Sequence of chain 1.D:
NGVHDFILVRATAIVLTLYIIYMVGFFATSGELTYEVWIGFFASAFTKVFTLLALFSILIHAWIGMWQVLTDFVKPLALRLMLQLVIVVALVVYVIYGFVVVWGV

The protein below binds the small molecule below.
Small molecule (SMILES): CC1=C(C(=O)Nc2ccccc2)SCCO1

Binding-site contacts:
Ligand atom C14 contacts residue PHE20 of chain 1.C at 4.0 Å (hydrophobic).
Ligand atom O9 contacts residue TRP164 of chain 1.B at 2.9 Å (h-bond).
Ligand atom C5 contacts residue ARG31 of chain 1.C at 3.6 Å.
Ligand atom C5 contacts residue HEM1 of chain 1.T at 3.2 Å.
Ligand atom O7 contacts residue HIS207 of chain 1.B at 2.8 Å.
Ligand atom S4 contacts residue ILE209 of chain 1.B at 4.1 Å.
Ligand atom C16 contacts residue ILE28 of chain 1.C at 3.6 Å (hydrophobic).
Ligand atom C2 contacts residue ILE209 of chain 1.B at 3.8 Å (hydrophobic).
Ligand atom N10 contacts residue ILE28 of chain 1.C at 3.8 Å.
Ligand atom C8 contacts residue TRP164 of chain 1.B at 3.8 Å (hydrophobic).
Ligand atom C12 contacts residue PRO160 of chain 1.B at 3.8 Å (hydrophobic).
Ligand atom S4 contacts residue SER27 of chain 1.C at 3.7 Å.
Ligand atom C2 contacts residue HIS207 of chain 1.B at 3.9 Å.
Ligand atom C5 contacts residue SER27 of chain 1.C at 3.7 Å.
Ligand atom O7 contacts residue ILE209 of chain 1.B at 4.0 Å.
Ligand atom S4 contacts residue ILE28 of chain 1.C at 3.9 Å.
Ligand atom C15 contacts residue TRP164 of chain 1.B at 3.8 Å (hydrophobic).
Ligand atom C16 contacts residue TRP164 of chain 1.B at 3.8 Å (hydrophobic).
Ligand atom C2 contacts residue ARG31 of chain 1.C at 3.4 Å.
Ligand atom C13 contacts residue PHE20 of chain 1.C at 3.6 Å (hydrophobic).
Ligand atom O7 contacts residue ARG31 of chain 1.C at 3.8 Å.
Ligand atom C11 contacts residue ILE28 of chain 1.C at 3.6 Å (hydrophobic).
Ligand atom C6 contacts residue ARG31 of chain 1.C at 3.2 Å.
Ligand atom C11 contacts residue PRO160 of chain 1.B at 3.9 Å (hydrophobic).
Ligand atom N10 contacts residue PRO160 of chain 1.B at 3.8 Å.
Ligand atom C8 contacts residue PRO160 of chain 1.B at 3.7 Å (hydrophobic).
Ligand atom C6 contacts residue HIS207 of chain 1.B at 3.5 Å.
Ligand atom O9 contacts residue PHE83 of chain 1.D at 3.9 Å.
Ligand atom C1 contacts residue TRP164 of chain 1.B at 3.8 Å (hydrophobic).
Ligand atom C3 contacts residue ARG31 of chain 1.C at 3.7 Å.
Ligand atom C1 contacts residue ASP82 of chain 1.D at 3.2 Å.
Ligand atom C1 contacts residue ARG31 of chain 1.C at 3.3 Å.
Ligand atom O9 contacts residue ARG31 of chain 1.C at 3.4 Å (salt-bridge).
Ligand atom C6 contacts residue HEM1 of chain 1.T at 3.0 Å.
Ligand atom C12 contacts residue ILE28 of chain 1.C at 3.8 Å (hydrophobic).
Ligand atom C1 contacts residue SER161 of chain 1.B at 3.3 Å.
Ligand atom O9 contacts residue PRO160 of chain 1.B at 4.1 Å.
Ligand atom C8 contacts residue ARG31 of chain 1.C at 4.0 Å.
Ligand atom C1 contacts residue HIS207 of chain 1.B at 4.1 Å.
Ligand atom C3 contacts residue ILE209 of chain 1.B at 3.8 Å (hydrophobic).

Sequence of chain 1.C:
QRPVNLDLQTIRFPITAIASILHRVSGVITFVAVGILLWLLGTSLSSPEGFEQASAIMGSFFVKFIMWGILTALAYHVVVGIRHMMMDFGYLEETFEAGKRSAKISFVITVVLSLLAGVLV

Sequence of chain 1.B:
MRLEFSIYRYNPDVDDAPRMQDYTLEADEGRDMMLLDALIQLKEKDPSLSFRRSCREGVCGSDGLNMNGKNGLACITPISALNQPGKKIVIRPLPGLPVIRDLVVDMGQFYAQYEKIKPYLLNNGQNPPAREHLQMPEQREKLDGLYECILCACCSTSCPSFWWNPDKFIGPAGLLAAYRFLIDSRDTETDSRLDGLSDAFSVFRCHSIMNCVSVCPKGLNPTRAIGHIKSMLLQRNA